Binding-site contacts:
Ligand atom C6 contacts residue LEU154 of chain 1.A at 2.7 Å (hydrophobic).
Ligand atom C7 contacts residue VAL156 of chain 1.A at 3.4 Å (hydrophobic).
Ligand atom C8 contacts residue TYR157 of chain 1.A at 1.5 Å (hydrophobic).
Ligand atom C1 contacts residue LEU154 of chain 1.A at 3.6 Å (hydrophobic).
Ligand atom O7 contacts residue TYR157 of chain 1.A at 2.6 Å.
Ligand atom N2 contacts residue VAL156 of chain 1.A at 3.9 Å.
Ligand atom N2 contacts residue TYR157 of chain 1.A at 3.6 Å.
Ligand atom O5 contacts residue LEU154 of chain 1.A at 3.3 Å.
Ligand atom C7 contacts residue TYR157 of chain 1.A at 2.4 Å (hydrophobic).
Ligand atom C8 contacts residue VAL156 of chain 1.A at 3.2 Å (hydrophobic).
Ligand atom C1 contacts residue VAL156 of chain 1.A at 3.8 Å (hydrophobic).
Ligand atom C5 contacts residue SER152 of chain 1.A at 4.4 Å.
Ligand atom O6 contacts residue GLU153 of chain 1.A at 4.3 Å.
Ligand atom O6 contacts residue LEU154 of chain 1.A at 1.4 Å.
Ligand atom O6 contacts residue SER152 of chain 1.A at 3.2 Å.
Ligand atom C5 contacts residue LEU154 of chain 1.A at 3.2 Å (hydrophobic).
Ligand atom O7 contacts residue VAL156 of chain 1.A at 3.4 Å.
Ligand atom C2 contacts residue VAL156 of chain 1.A at 4.4 Å (hydrophobic).
Ligand atom C6 contacts residue SER152 of chain 1.A at 3.5 Å.
Ligand atom O4 contacts residue SER152 of chain 1.A at 3.5 Å (h-bond).

A protein and the small-molecule ligand that binds it are described below.
Small molecule (SMILES): CC(=O)N[C@@H]1[C@@H](O)[C@H](O)[C@@H](CO)O[C@H]1O

Sequence of chain 1.A:
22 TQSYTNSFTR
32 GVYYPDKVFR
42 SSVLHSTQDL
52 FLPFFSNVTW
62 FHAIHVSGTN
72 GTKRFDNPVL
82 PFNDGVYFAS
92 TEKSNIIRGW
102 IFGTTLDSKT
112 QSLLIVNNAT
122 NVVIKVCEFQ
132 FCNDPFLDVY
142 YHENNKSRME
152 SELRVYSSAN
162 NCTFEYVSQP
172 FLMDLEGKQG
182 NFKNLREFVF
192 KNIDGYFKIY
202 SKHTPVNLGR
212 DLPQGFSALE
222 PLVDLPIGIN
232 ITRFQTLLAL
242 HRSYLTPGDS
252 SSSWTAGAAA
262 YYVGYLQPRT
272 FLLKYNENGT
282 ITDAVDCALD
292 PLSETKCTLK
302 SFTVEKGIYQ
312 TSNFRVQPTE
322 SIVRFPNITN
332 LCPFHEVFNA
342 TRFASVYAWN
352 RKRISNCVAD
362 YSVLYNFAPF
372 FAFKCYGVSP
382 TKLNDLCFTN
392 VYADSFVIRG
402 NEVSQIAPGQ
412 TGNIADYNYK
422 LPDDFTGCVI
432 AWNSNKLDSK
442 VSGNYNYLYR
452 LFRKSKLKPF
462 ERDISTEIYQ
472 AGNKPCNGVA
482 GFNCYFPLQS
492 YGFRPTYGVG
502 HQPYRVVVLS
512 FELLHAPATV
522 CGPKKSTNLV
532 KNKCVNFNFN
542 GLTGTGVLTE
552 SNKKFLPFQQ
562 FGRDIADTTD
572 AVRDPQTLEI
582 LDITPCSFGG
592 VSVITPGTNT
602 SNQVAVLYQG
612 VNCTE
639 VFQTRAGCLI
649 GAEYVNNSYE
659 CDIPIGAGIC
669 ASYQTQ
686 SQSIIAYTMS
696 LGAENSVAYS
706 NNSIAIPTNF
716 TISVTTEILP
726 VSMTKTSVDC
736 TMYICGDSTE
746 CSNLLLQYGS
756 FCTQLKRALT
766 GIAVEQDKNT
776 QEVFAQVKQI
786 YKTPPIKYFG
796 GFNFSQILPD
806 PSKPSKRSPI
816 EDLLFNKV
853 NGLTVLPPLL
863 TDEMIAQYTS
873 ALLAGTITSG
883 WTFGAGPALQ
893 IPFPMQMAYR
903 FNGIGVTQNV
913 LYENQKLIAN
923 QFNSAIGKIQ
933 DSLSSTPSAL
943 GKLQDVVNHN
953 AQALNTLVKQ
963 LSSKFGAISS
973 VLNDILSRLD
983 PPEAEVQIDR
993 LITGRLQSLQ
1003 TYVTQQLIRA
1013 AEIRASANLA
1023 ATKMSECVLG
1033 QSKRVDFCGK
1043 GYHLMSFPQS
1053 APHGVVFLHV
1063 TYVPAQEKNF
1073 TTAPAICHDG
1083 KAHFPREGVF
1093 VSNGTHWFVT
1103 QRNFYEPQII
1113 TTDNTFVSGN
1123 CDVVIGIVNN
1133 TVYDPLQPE